Binding-site contacts:
Ligand atom CAD contacts residue THR23 of chain 1.A at 3.5 Å.
Ligand atom NAX contacts residue ALA38 of chain 1.A at 3.8 Å.
Ligand atom O contacts residue ALA38 of chain 1.A at 2.6 Å (h-bond).
Ligand atom CAP contacts residue ARG110 of chain 1.A at 3.9 Å.
Ligand atom CAA contacts residue ASN20 of chain 1.B at 3.7 Å.
Ligand atom CAA contacts residue ASN20 of chain 1.A at 3.6 Å.
Ligand atom O contacts residue HIS42 of chain 1.A at 2.4 Å.
Ligand atom CA contacts residue ALA38 of chain 1.A at 3.8 Å (hydrophobic).
Ligand atom O contacts residue GLU39 of chain 1.A at 3.3 Å.
Ligand atom OAF contacts residue GLU39 of chain 1.A at 4.0 Å.
Ligand atom O contacts residue SER41 of chain 1.A at 4.2 Å.
Ligand atom CAW contacts residue HIS42 of chain 1.A at 3.5 Å.
Ligand atom CAJ contacts residue ASN20 of chain 1.A at 4.2 Å.
Ligand atom C contacts residue ALA38 of chain 1.A at 3.0 Å (hydrophobic).
Ligand atom SAO contacts residue THR23 of chain 1.A at 4.3 Å.
Ligand atom CAP contacts residue LEU27 of chain 1.A at 4.0 Å (hydrophobic).
Ligand atom CAA contacts residue ASN17 of chain 1.B at 4.4 Å.
Ligand atom OAH contacts residue LEU27 of chain 1.A at 3.7 Å.
Ligand atom CB contacts residue ALA38 of chain 1.A at 4.2 Å (hydrophobic).
Ligand atom CAI contacts residue ASN20 of chain 1.B at 3.9 Å.
Ligand atom NAX contacts residue HIS42 of chain 1.A at 3.4 Å.
Ligand atom OAH contacts residue GLN31 of chain 1.A at 3.4 Å (h-bond).
Ligand atom CAJ contacts residue ASN20 of chain 1.B at 3.4 Å.
Ligand atom OAM contacts residue ASN20 of chain 1.A at 3.9 Å.
Ligand atom C contacts residue HIS42 of chain 1.A at 3.3 Å.
Ligand atom CAD contacts residue ARG110 of chain 1.A at 3.0 Å.
Ligand atom OAE contacts residue SER41 of chain 1.A at 3.5 Å (h-bond).
Ligand atom CAY contacts residue HIS42 of chain 1.A at 3.8 Å.
Ligand atom C contacts residue GLU39 of chain 1.A at 4.1 Å.
Ligand atom CAA contacts residue HIS42 of chain 1.A at 3.5 Å.
Ligand atom OAH contacts residue SER41 of chain 1.A at 3.5 Å (h-bond).
Ligand atom OAM contacts residue HIS42 of chain 1.A at 3.9 Å.
Ligand atom CAY contacts residue ARG110 of chain 1.A at 4.2 Å.
Ligand atom CAP contacts residue SER41 of chain 1.A at 3.6 Å.
Ligand atom N contacts residue HIS42 of chain 1.A at 4.3 Å.
Ligand atom OAE contacts residue ARG110 of chain 1.A at 2.7 Å (salt-bridge).
Ligand atom OAH contacts residue ALA38 of chain 1.A at 4.4 Å.
Ligand atom OAE contacts residue THR23 of chain 1.A at 4.3 Å.
Ligand atom CAC contacts residue HIS42 of chain 1.A at 3.0 Å.
Ligand atom OAE contacts residue LEU27 of chain 1.A at 3.5 Å.

Sequence of chain 1.B:
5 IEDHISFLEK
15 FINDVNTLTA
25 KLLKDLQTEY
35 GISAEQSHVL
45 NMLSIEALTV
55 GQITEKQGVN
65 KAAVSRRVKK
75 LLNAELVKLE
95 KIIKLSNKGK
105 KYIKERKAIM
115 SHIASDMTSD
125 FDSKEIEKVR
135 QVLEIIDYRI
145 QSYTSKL

Sequence of chain 1.A:
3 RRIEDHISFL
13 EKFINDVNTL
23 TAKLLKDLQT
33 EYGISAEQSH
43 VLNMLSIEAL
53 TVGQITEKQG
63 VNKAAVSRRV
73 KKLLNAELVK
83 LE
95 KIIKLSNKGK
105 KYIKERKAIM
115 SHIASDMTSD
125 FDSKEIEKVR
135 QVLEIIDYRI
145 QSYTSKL

This small molecule binds to this protein.
Small molecule (SMILES): COc1cccc(OC)c1C(=O)N[C@@H]1C(=O)N2[C@@H]1SC(C)(C)[C@@H]2C(=O)O